The small molecule below binds the protein below.
Small molecule (SMILES): O=C(O)[C@H]1O[C@H](O[C@@H]2[C@H](O)[C@@H](O)[C@@H](O)O[C@@H]2C(=O)O)[C@H](O)[C@@H](O)[C@H]1O

Binding-site contacts:
Ligand atom C6 contacts residue PHE339 of chain 1.A at 3.9 Å (hydrophobic).
Ligand atom C3 contacts residue ARG284 of chain 1.A at 4.0 Å.
Ligand atom C6 contacts residue LYS247 of chain 1.A at 3.6 Å.
Ligand atom O6B contacts residue CA1 of chain 1.E at 2.5 Å.
Ligand atom C5 contacts residue CA1 of chain 1.D at 3.5 Å.
Ligand atom O6A contacts residue ARG282 of chain 1.A at 2.8 Å (salt-bridge).
Ligand atom C3 contacts residue ASP173 of chain 1.A at 3.6 Å.
Ligand atom O6A contacts residue ASN180 of chain 1.A at 3.3 Å (h-bond).
Ligand atom O2 contacts residue ASN178 of chain 1.A at 3.6 Å (h-bond).
Ligand atom O6B contacts residue ILE250 of chain 1.A at 3.7 Å.
Ligand atom C3 contacts residue CA1 of chain 1.D at 3.8 Å.
Ligand atom O5 contacts residue GLN278 of chain 1.A at 3.5 Å (h-bond).
Ligand atom O3 contacts residue ARG284 of chain 1.A at 2.8 Å (salt-bridge).
Ligand atom O6B contacts residue LYS247 of chain 1.A at 3.6 Å.
Ligand atom O6B contacts residue ARG282 of chain 1.A at 3.2 Å (salt-bridge).
Ligand atom C6 contacts residue CA1 of chain 1.D at 3.2 Å.
Ligand atom O6A contacts residue LYS247 of chain 1.A at 2.9 Å (salt-bridge).
Ligand atom O6A contacts residue PHE339 of chain 1.A at 3.7 Å.
Ligand atom C5 contacts residue ILE250 of chain 1.A at 4.0 Å (hydrophobic).
Ligand atom C1 contacts residue GLN278 of chain 1.A at 3.4 Å.
Ligand atom O3 contacts residue SER253 of chain 1.A at 3.7 Å.
Ligand atom C1 contacts residue CA1 of chain 1.D at 3.8 Å.
Ligand atom C3 contacts residue ILE250 of chain 1.A at 3.9 Å (hydrophobic).
Ligand atom O6A contacts residue CA1 of chain 1.E at 4.0 Å.
Ligand atom O3 contacts residue CA1 of chain 1.D at 2.6 Å.
Ligand atom O1 contacts residue GLN278 of chain 1.A at 4.0 Å.
Ligand atom C6 contacts residue ARG282 of chain 1.A at 3.5 Å.
Ligand atom O6B contacts residue PHE339 of chain 1.A at 3.8 Å.
Ligand atom O6B contacts residue ASP223 of chain 1.A at 3.5 Å (salt-bridge).
Ligand atom C6 contacts residue CA1 of chain 1.E at 3.4 Å.
Ligand atom O4 contacts residue CA1 of chain 1.E at 3.8 Å.
Ligand atom O6A contacts residue CA1 of chain 1.D at 2.3 Å.
Ligand atom O3 contacts residue ASP173 of chain 1.A at 2.5 Å (salt-bridge).
Ligand atom C4 contacts residue ILE250 of chain 1.A at 3.5 Å (hydrophobic).
Ligand atom O2 contacts residue ARG284 of chain 1.A at 3.0 Å (salt-bridge).
Ligand atom C2 contacts residue ARG284 of chain 1.A at 3.9 Å.
Ligand atom C2 contacts residue CA1 of chain 1.D at 4.1 Å.
Ligand atom O4 contacts residue CA1 of chain 1.D at 4.1 Å.
Ligand atom O3 contacts residue ILE250 of chain 1.A at 3.8 Å.
Ligand atom O5 contacts residue CA1 of chain 1.D at 2.7 Å.

Sequence of chain 1.A:
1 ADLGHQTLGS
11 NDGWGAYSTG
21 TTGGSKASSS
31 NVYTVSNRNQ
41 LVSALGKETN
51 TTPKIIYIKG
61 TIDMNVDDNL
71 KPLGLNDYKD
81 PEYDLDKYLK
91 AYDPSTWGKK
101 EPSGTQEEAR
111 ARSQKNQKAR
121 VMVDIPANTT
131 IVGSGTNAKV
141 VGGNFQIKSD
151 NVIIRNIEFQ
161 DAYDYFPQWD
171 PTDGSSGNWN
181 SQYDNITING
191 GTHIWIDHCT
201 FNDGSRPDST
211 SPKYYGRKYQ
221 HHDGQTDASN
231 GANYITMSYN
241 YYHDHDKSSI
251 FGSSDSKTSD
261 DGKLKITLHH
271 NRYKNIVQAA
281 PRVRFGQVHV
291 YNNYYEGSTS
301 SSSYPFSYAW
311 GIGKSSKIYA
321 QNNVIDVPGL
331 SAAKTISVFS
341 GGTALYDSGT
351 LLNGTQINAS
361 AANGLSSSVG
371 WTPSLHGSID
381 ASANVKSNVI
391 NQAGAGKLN